Binding-site contacts:
Ligand atom C3 contacts residue ASN154 of chain 1.F at 3.7 Å.
Ligand atom C1 contacts residue ASN154 of chain 1.F at 1.4 Å.
Ligand atom O7 contacts residue ASN154 of chain 1.F at 3.9 Å.
Ligand atom C1 contacts residue GLU150 of chain 1.F at 3.8 Å.
Ligand atom C1 contacts residue SER151 of chain 1.F at 4.4 Å.
Ligand atom C1 contacts residue THR156 of chain 1.F at 3.3 Å.
Ligand atom C4 contacts residue ASN154 of chain 1.F at 4.2 Å.
Ligand atom C2 contacts residue ASN154 of chain 1.F at 2.3 Å.
Ligand atom C6 contacts residue GLU150 of chain 1.F at 4.0 Å.
Ligand atom N2 contacts residue ASN154 of chain 1.F at 2.9 Å (h-bond).
Ligand atom O5 contacts residue ASN154 of chain 1.F at 2.4 Å (h-bond).
Ligand atom N2 contacts residue THR156 of chain 1.F at 3.7 Å.
Ligand atom O5 contacts residue THR156 of chain 1.F at 4.2 Å.
Ligand atom C7 contacts residue ASN154 of chain 1.F at 3.6 Å.
Ligand atom C5 contacts residue ASN154 of chain 1.F at 3.7 Å.
Ligand atom O6 contacts residue GLU150 of chain 1.F at 3.5 Å.
Ligand atom C8 contacts residue THR156 of chain 1.F at 3.9 Å.
Ligand atom O6 contacts residue ALA147 of chain 1.F at 3.9 Å.
Ligand atom O5 contacts residue GLU150 of chain 1.F at 3.3 Å (salt-bridge).
Ligand atom C7 contacts residue THR156 of chain 1.F at 4.3 Å.
Ligand atom C6 contacts residue ALA147 of chain 1.F at 3.4 Å (hydrophobic).
Ligand atom C5 contacts residue THR156 of chain 1.F at 4.5 Å.
Ligand atom C2 contacts residue THR156 of chain 1.F at 4.1 Å.
Ligand atom O5 contacts residue SER151 of chain 1.F at 4.0 Å.
Ligand atom C6 contacts residue SER151 of chain 1.F at 4.3 Å.

This protein binds this small molecule.
Small molecule (SMILES): CC(=O)N[C@@H]1[C@@H](O)[C@H](O)[C@@H](CO)O[C@H]1O

Sequence of chain 1.F:
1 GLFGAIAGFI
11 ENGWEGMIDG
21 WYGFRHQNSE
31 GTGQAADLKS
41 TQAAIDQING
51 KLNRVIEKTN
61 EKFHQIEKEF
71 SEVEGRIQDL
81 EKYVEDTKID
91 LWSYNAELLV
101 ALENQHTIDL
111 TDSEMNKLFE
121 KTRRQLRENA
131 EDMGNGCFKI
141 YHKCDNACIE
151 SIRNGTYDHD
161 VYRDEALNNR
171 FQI